Binding-site contacts:
Ligand atom C4 contacts residue ASN154 of chain 1.F at 4.2 Å.
Ligand atom C2 contacts residue ASN154 of chain 1.F at 2.4 Å.
Ligand atom O7 contacts residue ASN154 of chain 1.F at 3.1 Å (h-bond).
Ligand atom C7 contacts residue ASN154 of chain 1.F at 3.1 Å.
Ligand atom C8 contacts residue ASN154 of chain 1.F at 4.3 Å.
Ligand atom O5 contacts residue GLU150 of chain 1.F at 3.6 Å.
Ligand atom C6 contacts residue GLU150 of chain 1.F at 4.1 Å.
Ligand atom O6 contacts residue SER151 of chain 1.F at 2.6 Å (h-bond).
Ligand atom O5 contacts residue ASN154 of chain 1.F at 2.4 Å (h-bond).
Ligand atom N2 contacts residue ASN154 of chain 1.F at 2.8 Å (h-bond).
Ligand atom C6 contacts residue GLU147 of chain 1.F at 3.8 Å.
Ligand atom C1 contacts residue SER151 of chain 1.F at 4.3 Å.
Ligand atom C3 contacts residue ASN154 of chain 1.F at 3.7 Å.
Ligand atom C1 contacts residue GLU150 of chain 1.F at 4.2 Å.
Ligand atom C5 contacts residue SER151 of chain 1.F at 4.2 Å.
Ligand atom O6 contacts residue GLU147 of chain 1.F at 3.1 Å (salt-bridge).
Ligand atom O5 contacts residue SER151 of chain 1.F at 3.6 Å.
Ligand atom C1 contacts residue ASN154 of chain 1.F at 1.4 Å.
Ligand atom C6 contacts residue SER151 of chain 1.F at 4.0 Å.
Ligand atom C5 contacts residue ASN154 of chain 1.F at 3.7 Å.
Ligand atom O6 contacts residue GLU150 of chain 1.F at 3.0 Å.
Ligand atom C1 contacts residue THR156 of chain 1.F at 4.2 Å.

Sequence of chain 1.F:
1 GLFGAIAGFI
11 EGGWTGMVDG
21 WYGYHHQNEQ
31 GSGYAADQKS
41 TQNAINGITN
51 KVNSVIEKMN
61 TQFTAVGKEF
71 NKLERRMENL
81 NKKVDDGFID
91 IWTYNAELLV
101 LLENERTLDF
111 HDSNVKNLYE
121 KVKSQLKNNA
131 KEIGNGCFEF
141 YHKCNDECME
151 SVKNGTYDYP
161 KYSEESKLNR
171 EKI

The small molecule below binds the protein below.
Small molecule (SMILES): CC(=O)N[C@@H]1[C@@H](O)[C@H](O)[C@@H](CO)O[C@H]1O